Binding-site contacts:
Ligand atom O6 contacts residue TYR35 of chain 1.Z at 3.8 Å.
Ligand atom C4 contacts residue TRP98 of chain 1.Q at 3.9 Å (hydrophobic).
Ligand atom C19 contacts residue LEU27 of chain 1.Z at 3.6 Å (hydrophobic).
Ligand atom O61 contacts residue TYR102 of chain 1.Q at 3.6 Å.
Ligand atom C43 contacts residue PHE459 of chain 1.N at 3.9 Å (hydrophobic).
Ligand atom O16 contacts residue LEU27 of chain 1.Z at 4.0 Å.
Ligand atom C28 contacts residue LEU27 of chain 1.Z at 3.7 Å (hydrophobic).
Ligand atom C28 contacts residue TRP98 of chain 1.Q at 3.7 Å (hydrophobic).
Ligand atom C10 contacts residue TYR35 of chain 1.Z at 3.8 Å (hydrophobic).
Ligand atom C43 contacts residue LEU35 of chain 1.N at 3.7 Å (hydrophobic).
Ligand atom C2 contacts residue TRP32 of chain 1.Z at 3.9 Å (hydrophobic).
Ligand atom O3 contacts residue HIS36 of chain 1.Z at 3.5 Å.
Ligand atom O49 contacts residue TRP32 of chain 1.Z at 3.6 Å (h-bond).
Ligand atom C9 contacts residue TYR35 of chain 1.Z at 3.8 Å (hydrophobic).
Ligand atom O1 contacts residue TYR35 of chain 1.Z at 3.4 Å.
Ligand atom C6 contacts residue TRP98 of chain 1.Q at 3.7 Å (hydrophobic).
Ligand atom C19 contacts residue TRP98 of chain 1.Q at 3.7 Å (hydrophobic).
Ligand atom C43 contacts residue PHE37 of chain 1.Y at 3.9 Å (hydrophobic).
Ligand atom O61 contacts residue TRP98 of chain 1.Q at 2.7 Å (h-bond).
Ligand atom C40 contacts residue LEU35 of chain 1.N at 4.0 Å (hydrophobic).
Ligand atom C25 contacts residue LEU27 of chain 1.Z at 4.0 Å (hydrophobic).
Ligand atom O5 contacts residue TRP98 of chain 1.Q at 3.4 Å (h-bond).
Ligand atom C1 contacts residue TRP32 of chain 1.Z at 3.3 Å (hydrophobic).
Ligand atom C18 contacts residue TRP98 of chain 1.Q at 4.0 Å (hydrophobic).
Ligand atom O3 contacts residue TYR35 of chain 1.Z at 3.9 Å.
Ligand atom C19 contacts residue GLY31 of chain 1.Z at 4.0 Å.
Ligand atom O49 contacts residue LEU28 of chain 1.Z at 3.1 Å (h-bond).
Ligand atom C1 contacts residue GLY31 of chain 1.Z at 3.5 Å.
Ligand atom C34 contacts residue LEU27 of chain 1.Z at 3.8 Å (hydrophobic).
Ligand atom C1 contacts residue LEU28 of chain 1.Z at 3.8 Å (hydrophobic).
Ligand atom C25 contacts residue LEU95 of chain 1.Q at 3.8 Å (hydrophobic).
Ligand atom C28 contacts residue GLY31 of chain 1.Z at 4.0 Å.
Ligand atom C25 contacts residue TRP98 of chain 1.Q at 4.0 Å (hydrophobic).
Ligand atom C22 contacts residue TRP98 of chain 1.Q at 3.6 Å (hydrophobic).
Ligand atom C57 contacts residue TRP98 of chain 1.Q at 3.8 Å (hydrophobic).
Ligand atom C37 contacts residue LEU34 of chain 1.Z at 3.9 Å (hydrophobic).
Ligand atom O55 contacts residue TRP32 of chain 1.Z at 3.3 Å.
Ligand atom O6 contacts residue TYR102 of chain 1.Q at 3.8 Å.
Ligand atom C31 contacts residue TRP98 of chain 1.Q at 3.7 Å (hydrophobic).
Ligand atom O16 contacts residue LEU28 of chain 1.Z at 3.4 Å.

Sequence of chain 1.Y:
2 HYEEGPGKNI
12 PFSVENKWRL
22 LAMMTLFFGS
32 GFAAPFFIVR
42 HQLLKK

Sequence of chain 1.Q:
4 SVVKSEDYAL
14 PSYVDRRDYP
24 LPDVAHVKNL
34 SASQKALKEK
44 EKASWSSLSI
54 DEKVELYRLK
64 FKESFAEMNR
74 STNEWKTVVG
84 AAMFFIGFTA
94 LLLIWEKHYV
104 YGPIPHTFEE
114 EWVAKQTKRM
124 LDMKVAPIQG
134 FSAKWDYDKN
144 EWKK

Sequence of chain 1.Z:
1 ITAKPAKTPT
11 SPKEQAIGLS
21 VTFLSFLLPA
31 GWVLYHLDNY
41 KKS

This protein binds this small molecule.
Small molecule (SMILES): CCCCCCCCCCO[C@@H]1O[C@H](CO)[C@@H](O[C@H]2O[C@H](CO)[C@@H](O)[C@H](O)[C@H]2O)[C@H](O)[C@H]1O

Sequence of chain 1.N:
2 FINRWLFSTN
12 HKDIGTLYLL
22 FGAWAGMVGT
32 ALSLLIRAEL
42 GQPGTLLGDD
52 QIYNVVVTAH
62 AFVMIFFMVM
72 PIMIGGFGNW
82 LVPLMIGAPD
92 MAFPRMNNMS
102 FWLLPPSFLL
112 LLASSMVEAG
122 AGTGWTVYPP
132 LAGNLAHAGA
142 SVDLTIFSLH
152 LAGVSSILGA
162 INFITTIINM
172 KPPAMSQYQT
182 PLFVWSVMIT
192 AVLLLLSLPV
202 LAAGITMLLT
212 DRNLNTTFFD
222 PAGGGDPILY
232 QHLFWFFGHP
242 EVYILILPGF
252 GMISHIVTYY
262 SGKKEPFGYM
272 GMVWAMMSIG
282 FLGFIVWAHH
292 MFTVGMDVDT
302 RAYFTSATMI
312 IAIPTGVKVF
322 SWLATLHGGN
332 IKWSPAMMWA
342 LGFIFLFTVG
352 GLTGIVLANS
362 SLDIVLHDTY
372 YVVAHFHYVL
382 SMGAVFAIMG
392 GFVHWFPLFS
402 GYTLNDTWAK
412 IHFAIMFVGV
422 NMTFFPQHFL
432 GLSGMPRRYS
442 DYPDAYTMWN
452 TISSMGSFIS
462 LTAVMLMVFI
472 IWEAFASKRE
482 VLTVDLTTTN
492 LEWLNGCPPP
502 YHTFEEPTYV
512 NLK